Sequence of chain 1.C:
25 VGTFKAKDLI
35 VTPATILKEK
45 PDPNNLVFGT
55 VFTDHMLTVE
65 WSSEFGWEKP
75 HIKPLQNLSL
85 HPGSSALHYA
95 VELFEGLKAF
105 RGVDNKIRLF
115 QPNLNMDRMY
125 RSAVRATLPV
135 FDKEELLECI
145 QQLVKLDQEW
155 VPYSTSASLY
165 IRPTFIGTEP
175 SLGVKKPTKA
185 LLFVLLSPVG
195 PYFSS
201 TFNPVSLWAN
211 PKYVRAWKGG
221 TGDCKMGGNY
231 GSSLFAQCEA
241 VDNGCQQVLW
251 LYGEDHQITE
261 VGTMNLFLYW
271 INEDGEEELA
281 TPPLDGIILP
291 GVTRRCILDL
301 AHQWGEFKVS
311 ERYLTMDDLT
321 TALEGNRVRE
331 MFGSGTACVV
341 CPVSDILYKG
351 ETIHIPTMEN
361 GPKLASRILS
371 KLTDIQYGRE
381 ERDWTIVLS

Sequence of chain 1.D:
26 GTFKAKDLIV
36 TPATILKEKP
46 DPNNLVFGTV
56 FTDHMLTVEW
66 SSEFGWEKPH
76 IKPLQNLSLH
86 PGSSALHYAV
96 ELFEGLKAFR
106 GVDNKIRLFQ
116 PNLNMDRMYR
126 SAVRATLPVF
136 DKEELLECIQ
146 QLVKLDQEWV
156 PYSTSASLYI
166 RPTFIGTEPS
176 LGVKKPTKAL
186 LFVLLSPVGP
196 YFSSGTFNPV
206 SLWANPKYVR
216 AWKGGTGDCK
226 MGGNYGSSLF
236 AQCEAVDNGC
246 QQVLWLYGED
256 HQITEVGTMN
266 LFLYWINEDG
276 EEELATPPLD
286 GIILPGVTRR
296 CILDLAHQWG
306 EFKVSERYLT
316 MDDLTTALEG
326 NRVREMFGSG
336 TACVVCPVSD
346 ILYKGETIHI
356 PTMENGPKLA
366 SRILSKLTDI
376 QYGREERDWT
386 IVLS

The small molecule below binds the protein below.
Small molecule (SMILES): Cc1ccccc1Oc1cc(-n2c(=O)cc(C(F)(F)F)[nH]c2=O)c(F)cc1C#N

Binding-site contacts:
Ligand atom C12 contacts residue ALA337 of chain 1.D at 3.4 Å (hydrophobic).
Ligand atom F13 contacts residue TYR196 of chain 1.D at 3.5 Å.
Ligand atom F20 contacts residue GLN237 of chain 1.D at 3.4 Å.
Ligand atom C6 contacts residue PHE52 of chain 1.D at 3.9 Å (hydrophobic).
Ligand atom N23 contacts residue LYS102 of chain 1.D at 3.8 Å.
Ligand atom N9 contacts residue TYR196 of chain 1.D at 3.8 Å.
Ligand atom C4 contacts residue TYR196 of chain 1.D at 3.6 Å (hydrophobic).
Ligand atom C12 contacts residue PHE52 of chain 1.D at 3.5 Å (hydrophobic).
Ligand atom C28 contacts residue THR263 of chain 1.D at 3.5 Å.
Ligand atom C18 contacts residue ALA337 of chain 1.D at 3.4 Å (hydrophobic).
Ligand atom O10 contacts residue GLN247 of chain 1.D at 3.8 Å.
Ligand atom F20 contacts residue GLN246 of chain 1.D at 3.3 Å.
Ligand atom O8 contacts residue VAL178 of chain 1.C at 2.9 Å (h-bond).
Ligand atom C17 contacts residue GLN237 of chain 1.D at 3.9 Å.
Ligand atom N23 contacts residue PHE52 of chain 1.D at 3.2 Å.
Ligand atom O8 contacts residue GLY177 of chain 1.C at 3.5 Å.
Ligand atom C15 contacts residue ALA337 of chain 1.D at 3.1 Å (hydrophobic).
Ligand atom C28 contacts residue LYS225 of chain 1.D at 3.9 Å.
Ligand atom C28 contacts residue PLP1 of chain 1.L at 3.8 Å.
Ligand atom C15 contacts residue PHE52 of chain 1.D at 3.3 Å (hydrophobic).
Ligand atom N23 contacts residue ALA337 of chain 1.D at 3.5 Å.
Ligand atom C18 contacts residue PHE52 of chain 1.D at 3.1 Å (hydrophobic).
Ligand atom C26 contacts residue VAL178 of chain 1.C at 3.3 Å (hydrophobic).
Ligand atom O10 contacts residue TYR196 of chain 1.D at 2.8 Å (h-bond).
Ligand atom C27 contacts residue ARG166 of chain 1.D at 3.6 Å.
Ligand atom F21 contacts residue GLN237 of chain 1.D at 3.2 Å.
Ligand atom C27 contacts residue PHE52 of chain 1.D at 3.5 Å (hydrophobic).
Ligand atom C25 contacts residue THR263 of chain 1.D at 3.8 Å.
Ligand atom C18 contacts residue TYR164 of chain 1.D at 3.8 Å (hydrophobic).
Ligand atom C11 contacts residue ALA337 of chain 1.D at 3.5 Å (hydrophobic).
Ligand atom F21 contacts residue VAL178 of chain 1.C at 3.4 Å.
Ligand atom N9 contacts residue GLN247 of chain 1.D at 3.2 Å (h-bond).
Ligand atom F20 contacts residue GLN247 of chain 1.D at 3.1 Å.
Ligand atom C26 contacts residue TYR93 of chain 1.C at 3.7 Å (hydrophobic).
Ligand atom C3 contacts residue VAL178 of chain 1.C at 3.7 Å (hydrophobic).
Ligand atom C7 contacts residue VAL178 of chain 1.C at 3.4 Å (hydrophobic).
Ligand atom C29 contacts residue PHE98 of chain 1.D at 3.7 Å (hydrophobic).
Ligand atom N23 contacts residue TYR164 of chain 1.D at 3.0 Å.
Ligand atom C27 contacts residue LEU176 of chain 1.C at 3.6 Å (hydrophobic).
Ligand atom C27 contacts residue TYR93 of chain 1.C at 3.5 Å (hydrophobic).